Sequence of chain 1.D:
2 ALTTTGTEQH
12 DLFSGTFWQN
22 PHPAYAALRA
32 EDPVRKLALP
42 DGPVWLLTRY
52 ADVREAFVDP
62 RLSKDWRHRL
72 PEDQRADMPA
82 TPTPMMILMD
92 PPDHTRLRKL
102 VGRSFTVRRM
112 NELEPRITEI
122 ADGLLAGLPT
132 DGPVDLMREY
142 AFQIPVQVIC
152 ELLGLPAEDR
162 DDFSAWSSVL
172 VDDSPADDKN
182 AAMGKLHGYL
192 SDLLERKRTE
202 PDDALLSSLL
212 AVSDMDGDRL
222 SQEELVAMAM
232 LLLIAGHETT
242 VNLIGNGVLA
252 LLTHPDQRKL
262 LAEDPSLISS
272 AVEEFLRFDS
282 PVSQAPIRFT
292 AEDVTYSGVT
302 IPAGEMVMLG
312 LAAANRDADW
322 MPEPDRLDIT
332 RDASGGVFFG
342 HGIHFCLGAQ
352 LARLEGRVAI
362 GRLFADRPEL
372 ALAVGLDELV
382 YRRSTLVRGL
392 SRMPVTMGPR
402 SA

Binding-site contacts:
Ligand atom C22 contacts residue THR84 of chain 1.D at 3.8 Å.
Ligand atom C25 contacts residue ASN181 of chain 1.D at 3.9 Å.
Ligand atom C26 contacts residue LYS180 of chain 1.D at 3.4 Å.
Ligand atom C4 contacts residue LEU232 of chain 1.D at 4.1 Å (hydrophobic).
Ligand atom C26 contacts residue ASN181 of chain 1.D at 3.5 Å.
Ligand atom C11 contacts residue ILE88 of chain 1.D at 4.1 Å (hydrophobic).
Ligand atom C7 contacts residue LEU232 of chain 1.D at 4.0 Å (hydrophobic).
Ligand atom C9 contacts residue LEU387 of chain 1.D at 4.0 Å (hydrophobic).
Ligand atom C19 contacts residue GLU239 of chain 1.D at 4.2 Å.
Ligand atom C6 contacts residue ILE235 of chain 1.D at 4.0 Å (hydrophobic).
Ligand atom C1 contacts residue THR240 of chain 1.D at 3.9 Å.
Ligand atom C27 contacts residue ASN181 of chain 1.D at 3.2 Å.
Ligand atom C19 contacts residue LEU387 of chain 1.D at 3.6 Å (hydrophobic).
Ligand atom C15 contacts residue MET86 of chain 1.D at 3.7 Å (hydrophobic).
Ligand atom O1 contacts residue ALA236 of chain 1.D at 4.2 Å.
Ligand atom C11 contacts residue PRO287 of chain 1.D at 3.6 Å (hydrophobic).
Ligand atom C27 contacts residue MET184 of chain 1.D at 3.8 Å (hydrophobic).
Ligand atom C15 contacts residue ILE235 of chain 1.D at 3.4 Å (hydrophobic).
Ligand atom C19 contacts residue THR240 of chain 1.D at 3.3 Å.
Ligand atom C4 contacts residue ILE88 of chain 1.D at 3.9 Å (hydrophobic).
Ligand atom C12 contacts residue LEU89 of chain 1.D at 4.1 Å (hydrophobic).
Ligand atom C16 contacts residue ILE235 of chain 1.D at 4.0 Å (hydrophobic).
Ligand atom C24 contacts residue MET184 of chain 1.D at 3.5 Å (hydrophobic).
Ligand atom C2 contacts residue HEM1 of chain 1.V at 3.5 Å.
Ligand atom C22 contacts residue MET184 of chain 1.D at 4.1 Å (hydrophobic).
Ligand atom C8 contacts residue LEU232 of chain 1.D at 4.2 Å (hydrophobic).
Ligand atom C4 contacts residue ALA236 of chain 1.D at 4.2 Å (hydrophobic).
Ligand atom C7 contacts residue ILE235 of chain 1.D at 3.5 Å (hydrophobic).
Ligand atom C10 contacts residue LEU387 of chain 1.D at 4.0 Å (hydrophobic).
Ligand atom O2 contacts residue ASN181 of chain 1.D at 4.2 Å.
Ligand atom C2 contacts residue ILE88 of chain 1.D at 4.1 Å (hydrophobic).
Ligand atom C3 contacts residue HEM1 of chain 1.V at 3.3 Å.
Ligand atom C10 contacts residue THR240 of chain 1.D at 3.6 Å.
Ligand atom C17 contacts residue MET86 of chain 1.D at 4.1 Å (hydrophobic).
Ligand atom O1 contacts residue THR240 of chain 1.D at 3.8 Å.
Ligand atom C16 contacts residue MET86 of chain 1.D at 3.7 Å (hydrophobic).
Ligand atom C1 contacts residue VAL283 of chain 1.D at 3.5 Å (hydrophobic).
Ligand atom C3 contacts residue ILE88 of chain 1.D at 3.9 Å (hydrophobic).
Ligand atom O1 contacts residue HEM1 of chain 1.V at 2.6 Å.
Ligand atom C14 contacts residue MET86 of chain 1.D at 4.0 Å (hydrophobic).

This protein binds this small molecule.
Small molecule (SMILES): C=C1CC[C@H](O)CC1=C/C=C1\CCC[C@]2(C)[C@@H]([C@H](C)CCCC(C)(C)O)CC[C@@H]12